A small-molecule ligand and the protein it binds are described below.
Small molecule (SMILES): CC(=O)N[C@H]1[C@H](O[C@H]2[C@H](O)[C@@H](NC(C)=O)CO[C@@H]2CO)O[C@H](CO)[C@@H](O)[C@@H]1O

Binding-site contacts:
Ligand atom C3 contacts residue ASN165 of chain 1.A at 3.8 Å.
Ligand atom C4 contacts residue ASN165 of chain 1.A at 4.2 Å.
Ligand atom C1 contacts residue THR279 of chain 1.A at 4.2 Å.
Ligand atom N2 contacts residue ASN165 of chain 1.A at 2.9 Å (h-bond).
Ligand atom C7 contacts residue ASN165 of chain 1.A at 3.8 Å.
Ligand atom C5 contacts residue ASN165 of chain 1.A at 3.6 Å.
Ligand atom O7 contacts residue PHE164 of chain 1.A at 3.9 Å.
Ligand atom C2 contacts residue ASN165 of chain 1.A at 2.4 Å.
Ligand atom C8 contacts residue ASN165 of chain 1.A at 4.2 Å.
Ligand atom O5 contacts residue GLN277 of chain 1.A at 4.0 Å.
Ligand atom O6 contacts residue GLN277 of chain 1.A at 4.3 Å.
Ligand atom O5 contacts residue ASN165 of chain 1.A at 2.3 Å (h-bond).
Ligand atom C1 contacts residue GLN277 of chain 1.A at 4.3 Å.
Ligand atom C1 contacts residue ASN165 of chain 1.A at 1.4 Å.
Ligand atom O7 contacts residue SER163 of chain 1.A at 3.7 Å.

Sequence of chain 1.A:
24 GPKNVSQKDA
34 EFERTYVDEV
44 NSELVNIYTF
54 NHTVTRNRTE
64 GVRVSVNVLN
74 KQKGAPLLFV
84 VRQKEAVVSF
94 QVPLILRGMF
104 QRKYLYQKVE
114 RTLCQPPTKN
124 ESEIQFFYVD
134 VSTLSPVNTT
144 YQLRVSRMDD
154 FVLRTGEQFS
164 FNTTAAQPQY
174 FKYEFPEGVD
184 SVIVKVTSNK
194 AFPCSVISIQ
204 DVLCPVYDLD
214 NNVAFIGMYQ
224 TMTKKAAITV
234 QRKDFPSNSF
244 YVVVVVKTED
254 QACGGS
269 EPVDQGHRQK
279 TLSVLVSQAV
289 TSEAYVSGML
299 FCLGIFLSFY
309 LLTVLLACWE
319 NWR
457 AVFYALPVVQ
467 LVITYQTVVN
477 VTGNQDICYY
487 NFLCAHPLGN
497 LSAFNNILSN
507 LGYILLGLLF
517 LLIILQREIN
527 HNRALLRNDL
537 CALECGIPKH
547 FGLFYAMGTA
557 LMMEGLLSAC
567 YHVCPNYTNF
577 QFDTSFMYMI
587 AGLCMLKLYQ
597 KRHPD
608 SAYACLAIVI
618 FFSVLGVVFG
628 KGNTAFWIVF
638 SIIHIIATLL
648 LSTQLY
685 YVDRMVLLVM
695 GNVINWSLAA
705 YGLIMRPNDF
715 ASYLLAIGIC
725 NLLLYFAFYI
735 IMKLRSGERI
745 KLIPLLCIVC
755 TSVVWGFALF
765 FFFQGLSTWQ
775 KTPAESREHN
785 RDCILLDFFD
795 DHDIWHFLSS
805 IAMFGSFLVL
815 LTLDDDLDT